Binding-site contacts:
Ligand atom O1B contacts residue VAL20 of chain 1.F at 2.9 Å (h-bond).
Ligand atom O5D contacts residue GLY18 of chain 1.F at 3.1 Å.
Ligand atom O2A contacts residue ASN95 of chain 1.F at 2.8 Å (h-bond).
Ligand atom C1D contacts residue ASP41 of chain 1.F at 3.1 Å.
Ligand atom O4D contacts residue ASP41 of chain 1.F at 3.7 Å.
Ligand atom C3D contacts residue ASP41 of chain 1.F at 3.5 Å.
Ligand atom C5D contacts residue ASN95 of chain 1.F at 3.5 Å.
Ligand atom O2D contacts residue ASP41 of chain 1.F at 2.6 Å (salt-bridge).
Ligand atom O2D contacts residue MET42 of chain 1.F at 3.7 Å.
Ligand atom C2D contacts residue ASP41 of chain 1.F at 3.5 Å.
Ligand atom O2' contacts residue SER135 of chain 1.F at 3.1 Å.
Ligand atom O2 contacts residue MET42 of chain 1.F at 3.0 Å (h-bond).
Ligand atom O1A contacts residue TYR19 of chain 1.F at 3.0 Å (h-bond).
Ligand atom C2' contacts residue THR136 of chain 1.F at 3.5 Å.
Ligand atom C2 contacts residue MET42 of chain 1.F at 3.3 Å (hydrophobic).
Ligand atom C2D contacts residue ASN95 of chain 1.F at 3.6 Å.
Ligand atom C6 contacts residue ASN95 of chain 1.F at 3.4 Å.
Ligand atom O3B contacts residue VAL20 of chain 1.F at 3.6 Å.
Ligand atom C5 contacts residue MET42 of chain 1.F at 3.6 Å (hydrophobic).
Ligand atom C4D contacts residue ASP41 of chain 1.F at 3.6 Å.
Ligand atom O5' contacts residue ARG353 of chain 1.F at 3.1 Å (salt-bridge).
Ligand atom C4 contacts residue MET42 of chain 1.F at 3.5 Å (hydrophobic).
Ligand atom O2B contacts residue TYR19 of chain 1.F at 3.5 Å.
Ligand atom O1A contacts residue GLY18 of chain 1.F at 3.3 Å.
Ligand atom O4' contacts residue ASN95 of chain 1.F at 3.3 Å.
Ligand atom O4 contacts residue TYR113 of chain 1.F at 3.6 Å.
Ligand atom O2' contacts residue THR136 of chain 1.F at 3.1 Å (h-bond).
Ligand atom O2B contacts residue ARG353 of chain 1.F at 2.9 Å (salt-bridge).
Ligand atom O3' contacts residue THR96 of chain 1.F at 3.0 Å (h-bond).
Ligand atom O1B contacts residue TYR19 of chain 1.F at 3.3 Å (h-bond).
Ligand atom O5' contacts residue SER282 of chain 1.F at 3.5 Å (h-bond).
Ligand atom O2 contacts residue ASP41 of chain 1.F at 3.4 Å (salt-bridge).
Ligand atom O4' contacts residue THR96 of chain 1.F at 2.8 Å (h-bond).
Ligand atom O3D contacts residue ASP41 of chain 1.F at 2.8 Å (salt-bridge).
Ligand atom O4D contacts residue GLY16 of chain 1.F at 3.6 Å.
Ligand atom O3A contacts residue ARG353 of chain 1.F at 3.6 Å (salt-bridge).
Ligand atom C5 contacts residue TYR113 of chain 1.F at 3.7 Å (hydrophobic).
Ligand atom O3D contacts residue LYS46 of chain 1.F at 2.9 Å (salt-bridge).
Ligand atom C5' contacts residue ARG353 of chain 1.F at 3.5 Å.
Ligand atom N3 contacts residue MET42 of chain 1.F at 3.5 Å.

The protein below binds the small molecule below.
Small molecule (SMILES): O=c1ccn([C@@H]2O[C@H](CO[P](=O)(O)O[P](=O)(O)O[C@H]3OC[C@@H](O)[C@H](O)[C@H]3O)[C@@H](O)[C@H]2O)c(=O)[nH]1

Sequence of chain 1.F:
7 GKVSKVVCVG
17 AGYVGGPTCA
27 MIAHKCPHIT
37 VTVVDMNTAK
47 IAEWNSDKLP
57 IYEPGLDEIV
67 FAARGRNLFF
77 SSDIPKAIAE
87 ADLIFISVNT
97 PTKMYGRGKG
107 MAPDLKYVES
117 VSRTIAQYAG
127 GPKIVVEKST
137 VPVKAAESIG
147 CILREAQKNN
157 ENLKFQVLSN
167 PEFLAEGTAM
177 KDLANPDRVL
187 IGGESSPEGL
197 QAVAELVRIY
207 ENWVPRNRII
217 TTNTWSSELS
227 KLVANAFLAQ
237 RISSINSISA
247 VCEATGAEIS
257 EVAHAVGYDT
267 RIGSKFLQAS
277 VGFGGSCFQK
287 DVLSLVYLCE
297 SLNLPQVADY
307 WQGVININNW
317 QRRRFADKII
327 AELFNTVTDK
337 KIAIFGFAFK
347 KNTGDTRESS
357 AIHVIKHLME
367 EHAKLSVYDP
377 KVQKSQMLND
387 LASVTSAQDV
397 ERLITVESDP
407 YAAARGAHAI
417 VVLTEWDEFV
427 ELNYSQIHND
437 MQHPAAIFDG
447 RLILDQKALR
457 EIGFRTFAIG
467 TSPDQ